Sequence of chain 1.A:
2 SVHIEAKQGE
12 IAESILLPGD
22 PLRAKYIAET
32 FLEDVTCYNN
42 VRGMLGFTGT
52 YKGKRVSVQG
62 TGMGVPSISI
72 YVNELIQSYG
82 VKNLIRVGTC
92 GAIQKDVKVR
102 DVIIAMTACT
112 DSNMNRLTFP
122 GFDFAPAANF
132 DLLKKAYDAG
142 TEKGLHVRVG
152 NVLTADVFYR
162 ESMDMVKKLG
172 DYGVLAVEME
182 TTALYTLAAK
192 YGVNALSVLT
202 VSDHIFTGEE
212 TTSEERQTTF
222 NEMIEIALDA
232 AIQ

Sequence of chain 6.A:
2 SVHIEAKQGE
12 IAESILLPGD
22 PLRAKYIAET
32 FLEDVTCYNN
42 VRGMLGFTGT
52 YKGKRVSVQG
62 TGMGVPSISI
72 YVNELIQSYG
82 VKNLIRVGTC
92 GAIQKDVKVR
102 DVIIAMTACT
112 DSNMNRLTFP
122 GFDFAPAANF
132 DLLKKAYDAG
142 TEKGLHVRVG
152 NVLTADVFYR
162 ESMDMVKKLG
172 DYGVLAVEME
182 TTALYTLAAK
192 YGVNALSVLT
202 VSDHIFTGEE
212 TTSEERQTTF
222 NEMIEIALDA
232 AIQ

Binding-site contacts:
Ligand atom C1' contacts residue SO41 of chain 1.C at 3.2 Å.
Ligand atom O4' contacts residue ARG43 of chain 6.A at 3.4 Å (salt-bridge).
Ligand atom C5 contacts residue GLY92 of chain 1.A at 3.7 Å.
Ligand atom O2' contacts residue GLU181 of chain 1.A at 2.7 Å (salt-bridge).
Ligand atom N9 contacts residue THR90 of chain 1.A at 3.7 Å.
Ligand atom C5' contacts residue HIS4 of chain 6.A at 3.5 Å.
Ligand atom N3 contacts residue GLU179 of chain 1.A at 3.7 Å.
Ligand atom C8 contacts residue CYS91 of chain 1.A at 3.5 Å (hydrophobic).
Ligand atom C2 contacts residue PHE159 of chain 1.A at 3.4 Å (hydrophobic).
Ligand atom N3 contacts residue MET180 of chain 1.A at 3.5 Å.
Ligand atom N1 contacts residue PHE159 of chain 1.A at 3.5 Å.
Ligand atom C2' contacts residue SO41 of chain 1.C at 3.5 Å.
Ligand atom O4' contacts residue SO41 of chain 1.C at 3.4 Å (h-bond).
Ligand atom C4' contacts residue ARG43 of chain 6.A at 3.6 Å.
Ligand atom C8 contacts residue ASP204 of chain 1.A at 3.6 Å.
Ligand atom O2' contacts residue ARG87 of chain 1.A at 3.1 Å (salt-bridge).
Ligand atom N7 contacts residue ASP204 of chain 1.A at 2.7 Å (salt-bridge).
Ligand atom C3' contacts residue GLU181 of chain 1.A at 3.6 Å.
Ligand atom O3' contacts residue SO41 of chain 1.C at 2.6 Å (h-bond).
Ligand atom C1' contacts residue THR90 of chain 1.A at 3.4 Å.
Ligand atom C8 contacts residue THR90 of chain 1.A at 3.2 Å.
Ligand atom N6 contacts residue GLY92 of chain 1.A at 3.6 Å.
Ligand atom O5' contacts residue PHE159 of chain 1.A at 3.3 Å.
Ligand atom O3' contacts residue GLU181 of chain 1.A at 2.6 Å (salt-bridge).
Ligand atom O3' contacts residue MET64 of chain 1.A at 3.6 Å.
Ligand atom N6 contacts residue ASP204 of chain 1.A at 2.9 Å (salt-bridge).
Ligand atom O2' contacts residue SO41 of chain 1.C at 3.1 Å (h-bond).
Ligand atom C5' contacts residue MET64 of chain 1.A at 3.7 Å (hydrophobic).
Ligand atom O5' contacts residue HIS4 of chain 6.A at 2.6 Å (h-bond).
Ligand atom C5' contacts residue PHE159 of chain 1.A at 3.6 Å (hydrophobic).
Ligand atom O2' contacts residue GLU179 of chain 1.A at 3.3 Å.
Ligand atom C2' contacts residue MET180 of chain 1.A at 3.5 Å (hydrophobic).
Ligand atom O2' contacts residue THR90 of chain 1.A at 3.6 Å.
Ligand atom C3' contacts residue SO41 of chain 1.C at 3.6 Å.
Ligand atom C4' contacts residue SO41 of chain 1.C at 3.5 Å.
Ligand atom O4' contacts residue THR90 of chain 1.A at 3.3 Å (h-bond).
Ligand atom O2' contacts residue MET180 of chain 1.A at 2.8 Å (h-bond).
Ligand atom N7 contacts residue GLY92 of chain 1.A at 3.4 Å (h-bond).
Ligand atom N7 contacts residue CYS91 of chain 1.A at 3.4 Å.
Ligand atom C6 contacts residue PHE159 of chain 1.A at 3.6 Å (hydrophobic).

This protein binds this small molecule.
Small molecule (SMILES): Nc1ncnc2c1ncn2[C@@H]1O[C@H](CO)[C@@H](O)[C@H]1O